Sequence of chain 1.B:
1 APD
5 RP

The protein below binds the small molecule below.
Small molecule (SMILES): CC(=O)N[C@@H]1[C@@H](O)[C@@H](O)[C@@H](CO)O[C@@H]1O

Sequence of chain 1.A:
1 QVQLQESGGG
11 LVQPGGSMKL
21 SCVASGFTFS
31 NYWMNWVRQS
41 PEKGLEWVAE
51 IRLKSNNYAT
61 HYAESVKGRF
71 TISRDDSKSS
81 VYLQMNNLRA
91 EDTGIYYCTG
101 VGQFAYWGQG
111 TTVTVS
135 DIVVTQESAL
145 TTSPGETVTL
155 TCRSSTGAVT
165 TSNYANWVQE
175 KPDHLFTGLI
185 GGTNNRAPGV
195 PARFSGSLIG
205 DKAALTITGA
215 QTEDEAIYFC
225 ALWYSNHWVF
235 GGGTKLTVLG

Binding-site contacts:
Ligand atom C6 contacts residue T9E4 of chain 1.B at 4.3 Å.
Ligand atom C5 contacts residue ARG5 of chain 1.B at 4.2 Å.
Ligand atom C6 contacts residue ASP3 of chain 1.B at 3.5 Å.
Ligand atom C1 contacts residue T9E4 of chain 1.B at 2.0 Å.
Ligand atom C3 contacts residue T9E4 of chain 1.B at 3.3 Å.
Ligand atom N2 contacts residue T9E4 of chain 1.B at 3.3 Å (h-bond).
Ligand atom O5 contacts residue T9E4 of chain 1.B at 2.9 Å (h-bond).
Ligand atom O6 contacts residue TRP33 of chain 1.A at 4.2 Å.
Ligand atom O5 contacts residue PRO2 of chain 1.B at 3.2 Å (h-bond).
Ligand atom C1 contacts residue PRO2 of chain 1.B at 3.7 Å (hydrophobic).
Ligand atom O6 contacts residue ASP3 of chain 1.B at 3.9 Å.
Ligand atom C5 contacts residue T9E4 of chain 1.B at 3.4 Å.
Ligand atom C5 contacts residue PRO2 of chain 1.B at 4.5 Å (hydrophobic).
Ligand atom O5 contacts residue ASP3 of chain 1.B at 4.1 Å.
Ligand atom O6 contacts residue LEU53 of chain 1.A at 4.1 Å.
Ligand atom C6 contacts residue TRP33 of chain 1.A at 3.9 Å (hydrophobic).
Ligand atom C2 contacts residue T9E4 of chain 1.B at 2.9 Å.
Ligand atom O5 contacts residue ARG5 of chain 1.B at 4.4 Å.
Ligand atom C4 contacts residue T9E4 of chain 1.B at 4.0 Å.
Ligand atom C5 contacts residue ASP3 of chain 1.B at 4.2 Å.